Binding-site contacts:
Ligand atom C2 contacts residue ASN154 of chain 15.E at 3.5 Å.
Ligand atom C2 contacts residue THR156 of chain 15.E at 4.2 Å.
Ligand atom C1 contacts residue ASN154 of chain 15.E at 3.4 Å.
Ligand atom O6 contacts residue MET151 of chain 15.E at 3.4 Å.
Ligand atom N2 contacts residue THR156 of chain 15.E at 3.6 Å (h-bond).
Ligand atom C6 contacts residue MET151 of chain 15.E at 4.5 Å (hydrophobic).
Ligand atom O5 contacts residue ASN154 of chain 15.E at 4.0 Å.
Ligand atom C8 contacts residue ASN154 of chain 15.E at 3.6 Å.
Ligand atom C1 contacts residue THR156 of chain 15.E at 3.6 Å.
Ligand atom C7 contacts residue ASN154 of chain 15.E at 3.3 Å.
Ligand atom N2 contacts residue ASN154 of chain 15.E at 3.8 Å.
Ligand atom C8 contacts residue THR156 of chain 15.E at 4.0 Å.
Ligand atom O7 contacts residue ASN154 of chain 15.E at 2.6 Å (h-bond).
Ligand atom C7 contacts residue THR156 of chain 15.E at 3.9 Å.

This small molecule binds to this protein.
Small molecule (SMILES): CC(=O)N[C@H]1[C@H](O[C@H]2[C@H](O)[C@@H](NC(C)=O)CO[C@@H]2CO)O[C@H](CO)[C@@H](O)[C@@H]1O

Sequence of chain 15.E:
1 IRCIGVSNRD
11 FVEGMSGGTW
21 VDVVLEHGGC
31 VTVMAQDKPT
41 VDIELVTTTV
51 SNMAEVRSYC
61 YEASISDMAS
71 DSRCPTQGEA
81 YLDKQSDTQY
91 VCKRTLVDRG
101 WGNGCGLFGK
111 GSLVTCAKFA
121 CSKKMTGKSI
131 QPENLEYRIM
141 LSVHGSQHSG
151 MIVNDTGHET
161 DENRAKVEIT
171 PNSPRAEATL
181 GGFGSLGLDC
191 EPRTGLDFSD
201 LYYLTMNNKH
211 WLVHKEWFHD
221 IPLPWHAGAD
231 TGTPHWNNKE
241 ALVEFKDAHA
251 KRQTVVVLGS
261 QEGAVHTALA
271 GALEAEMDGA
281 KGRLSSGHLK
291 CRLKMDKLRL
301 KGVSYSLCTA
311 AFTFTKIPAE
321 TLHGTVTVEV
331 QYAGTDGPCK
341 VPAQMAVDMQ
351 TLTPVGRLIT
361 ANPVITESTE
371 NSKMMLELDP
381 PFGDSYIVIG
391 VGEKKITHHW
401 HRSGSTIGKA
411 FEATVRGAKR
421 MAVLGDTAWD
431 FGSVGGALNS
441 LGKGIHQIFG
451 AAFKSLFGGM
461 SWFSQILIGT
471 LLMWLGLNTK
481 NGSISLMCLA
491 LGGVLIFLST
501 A